The small molecule below binds the protein below.
Small molecule (SMILES): OC[C@H]1O[C@H](O[C@H]2O[C@H](CO)[C@@H](O)[C@H](O)[C@H]2O)[C@H](O)[C@@H](O)[C@@H]1O

Sequence of chain 1.C:
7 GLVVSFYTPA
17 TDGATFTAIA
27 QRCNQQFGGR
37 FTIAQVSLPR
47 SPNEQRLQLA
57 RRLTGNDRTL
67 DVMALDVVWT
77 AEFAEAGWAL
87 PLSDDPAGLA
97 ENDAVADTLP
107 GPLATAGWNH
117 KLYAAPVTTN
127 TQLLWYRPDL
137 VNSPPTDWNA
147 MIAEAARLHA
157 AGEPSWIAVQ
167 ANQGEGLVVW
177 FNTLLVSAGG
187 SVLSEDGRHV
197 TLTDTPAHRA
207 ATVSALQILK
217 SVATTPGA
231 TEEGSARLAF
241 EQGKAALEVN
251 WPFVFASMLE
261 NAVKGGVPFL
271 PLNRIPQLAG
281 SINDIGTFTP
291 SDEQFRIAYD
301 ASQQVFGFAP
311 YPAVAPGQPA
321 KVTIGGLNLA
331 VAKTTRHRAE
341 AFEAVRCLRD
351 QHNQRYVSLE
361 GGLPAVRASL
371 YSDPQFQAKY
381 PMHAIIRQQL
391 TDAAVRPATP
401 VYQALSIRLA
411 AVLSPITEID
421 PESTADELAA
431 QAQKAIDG

Binding-site contacts:
Ligand atom C6 contacts residue GLU171 of chain 1.C at 3.6 Å.
Ligand atom O2 contacts residue ASN126 of chain 1.C at 3.1 Å (h-bond).
Ligand atom C6 contacts residue ARG396 of chain 1.C at 4.4 Å.
Ligand atom O3 contacts residue THR17 of chain 1.C at 4.4 Å.
Ligand atom O4 contacts residue ASP72 of chain 1.C at 2.9 Å (salt-bridge).
Ligand atom C3 contacts residue ASP72 of chain 1.C at 3.5 Å.
Ligand atom O6 contacts residue ASN126 of chain 1.C at 2.9 Å (h-bond).
Ligand atom O6 contacts residue GLY172 of chain 1.C at 4.0 Å.
Ligand atom C1 contacts residue ASN126 of chain 1.C at 3.9 Å.
Ligand atom O6 contacts residue GLU171 of chain 1.C at 4.2 Å.
Ligand atom O3 contacts residue GLY325 of chain 1.C at 3.2 Å.
Ligand atom O5 contacts residue ASN126 of chain 1.C at 4.1 Å.
Ligand atom O3 contacts residue VAL73 of chain 1.C at 3.8 Å.
Ligand atom C2 contacts residue TRP251 of chain 1.C at 3.9 Å (hydrophobic).
Ligand atom C5 contacts residue ASN126 of chain 1.C at 3.6 Å.
Ligand atom O6 contacts residue TRP251 of chain 1.C at 3.4 Å.
Ligand atom O2 contacts residue GLY325 of chain 1.C at 3.6 Å.
Ligand atom O2 contacts residue PRO48 of chain 1.C at 3.4 Å.
Ligand atom O3 contacts residue ARG396 of chain 1.C at 3.0 Å (salt-bridge).
Ligand atom O4 contacts residue GLU171 of chain 1.C at 3.8 Å.
Ligand atom O3 contacts residue ASP72 of chain 1.C at 2.7 Å (salt-bridge).
Ligand atom O4 contacts residue ASP18 of chain 1.C at 4.3 Å.
Ligand atom C4 contacts residue ASP72 of chain 1.C at 3.7 Å.
Ligand atom O3 contacts residue GLY326 of chain 1.C at 3.3 Å (h-bond).
Ligand atom O4 contacts residue ARG396 of chain 1.C at 2.9 Å (salt-bridge).
Ligand atom O1 contacts residue ASN126 of chain 1.C at 4.3 Å.
Ligand atom C2 contacts residue GLY326 of chain 1.C at 4.0 Å.
Ligand atom C2 contacts residue ASN126 of chain 1.C at 3.8 Å.
Ligand atom C6 contacts residue ASN126 of chain 1.C at 3.7 Å.
Ligand atom C3 contacts residue ARG396 of chain 1.C at 3.9 Å.
Ligand atom C3 contacts residue GLY325 of chain 1.C at 4.2 Å.
Ligand atom C6 contacts residue VAL175 of chain 1.C at 4.3 Å (hydrophobic).
Ligand atom C3 contacts residue GLY326 of chain 1.C at 4.2 Å.
Ligand atom C4 contacts residue ARG396 of chain 1.C at 3.5 Å.
Ligand atom C2 contacts residue GLY325 of chain 1.C at 3.9 Å.
Ligand atom C6 contacts residue GLY172 of chain 1.C at 4.4 Å.
Ligand atom O5 contacts residue TRP251 of chain 1.C at 3.6 Å.
Ligand atom O2 contacts residue GLY326 of chain 1.C at 3.0 Å (h-bond).
Ligand atom C1 contacts residue TRP251 of chain 1.C at 3.8 Å (hydrophobic).
Ligand atom O6 contacts residue PHE253 of chain 1.C at 3.9 Å.